Binding-site contacts:
Ligand atom C6 contacts residue ASP111 of chain 3.B at 3.3 Å.
Ligand atom O6 contacts residue SER55 of chain 3.B at 3.0 Å (h-bond).
Ligand atom O7 contacts residue SER17 of chain 3.A at 2.6 Å (h-bond).
Ligand atom C5 contacts residue ASP57 of chain 3.B at 3.5 Å.
Ligand atom C2 contacts residue ASN58 of chain 3.D at 2.5 Å.
Ligand atom O4 contacts residue GLY112 of chain 3.B at 3.2 Å (h-bond).
Ligand atom O7 contacts residue ASN58 of chain 3.D at 2.8 Å (h-bond).
Ligand atom O6 contacts residue PHE31 of chain 3.B at 3.0 Å (h-bond).
Ligand atom C4 contacts residue GLY112 of chain 3.B at 3.5 Å.
Ligand atom C3 contacts residue GLY112 of chain 3.B at 3.4 Å.
Ligand atom C7 contacts residue ASN58 of chain 3.D at 3.1 Å.
Ligand atom C6 contacts residue ASP111 of chain 3.B at 3.4 Å.
Ligand atom O3 contacts residue GLY112 of chain 3.B at 3.4 Å (h-bond).
Ligand atom O6 contacts residue ARG110 of chain 3.B at 3.3 Å (salt-bridge).
Ligand atom C8 contacts residue PHE31 of chain 3.B at 3.2 Å (hydrophobic).
Ligand atom C6 contacts residue ASP57 of chain 3.B at 3.5 Å.
Ligand atom N2 contacts residue ASN58 of chain 3.D at 3.0 Å (h-bond).
Ligand atom O2 contacts residue GLY112 of chain 3.B at 2.8 Å (h-bond).
Ligand atom O2 contacts residue THR115 of chain 3.B at 2.7 Å (h-bond).
Ligand atom O5 contacts residue ASN58 of chain 3.D at 2.3 Å (h-bond).
Ligand atom C5 contacts residue GLY112 of chain 3.B at 3.4 Å.
Ligand atom O4 contacts residue THR115 of chain 3.B at 3.6 Å.
Ligand atom O4 contacts residue ASP57 of chain 3.B at 2.6 Å (salt-bridge).
Ligand atom O5 contacts residue ASN97 of chain 3.C at 3.4 Å.
Ligand atom O4 contacts residue HIS96 of chain 3.C at 3.6 Å.
Ligand atom C6 contacts residue ASN30 of chain 3.B at 3.5 Å.
Ligand atom C4 contacts residue ASP57 of chain 3.B at 3.6 Å.
Ligand atom C6 contacts residue TRP50 of chain 3.B at 3.5 Å (hydrophobic).
Ligand atom C5 contacts residue ARG110 of chain 3.B at 3.2 Å.
Ligand atom C7 contacts residue HIS33 of chain 3.B at 3.5 Å.
Ligand atom O3 contacts residue HIS33 of chain 3.B at 3.3 Å (h-bond).
Ligand atom C8 contacts residue SER17 of chain 3.A at 3.4 Å.
Ligand atom O6 contacts residue ASP111 of chain 3.B at 2.4 Å (salt-bridge).
Ligand atom O7 contacts residue SER52 of chain 3.B at 3.1 Å (h-bond).
Ligand atom C1 contacts residue ASN58 of chain 3.D at 1.4 Å.
Ligand atom O3 contacts residue SER113 of chain 3.B at 3.2 Å (h-bond).
Ligand atom O5 contacts residue ARG110 of chain 3.B at 3.2 Å (salt-bridge).
Ligand atom C5 contacts residue ASN58 of chain 3.D at 3.6 Å.
Ligand atom C6 contacts residue PHE31 of chain 3.B at 3.6 Å (hydrophobic).
Ligand atom C7 contacts residue SER17 of chain 3.A at 3.2 Å.

Sequence of chain 3.D:
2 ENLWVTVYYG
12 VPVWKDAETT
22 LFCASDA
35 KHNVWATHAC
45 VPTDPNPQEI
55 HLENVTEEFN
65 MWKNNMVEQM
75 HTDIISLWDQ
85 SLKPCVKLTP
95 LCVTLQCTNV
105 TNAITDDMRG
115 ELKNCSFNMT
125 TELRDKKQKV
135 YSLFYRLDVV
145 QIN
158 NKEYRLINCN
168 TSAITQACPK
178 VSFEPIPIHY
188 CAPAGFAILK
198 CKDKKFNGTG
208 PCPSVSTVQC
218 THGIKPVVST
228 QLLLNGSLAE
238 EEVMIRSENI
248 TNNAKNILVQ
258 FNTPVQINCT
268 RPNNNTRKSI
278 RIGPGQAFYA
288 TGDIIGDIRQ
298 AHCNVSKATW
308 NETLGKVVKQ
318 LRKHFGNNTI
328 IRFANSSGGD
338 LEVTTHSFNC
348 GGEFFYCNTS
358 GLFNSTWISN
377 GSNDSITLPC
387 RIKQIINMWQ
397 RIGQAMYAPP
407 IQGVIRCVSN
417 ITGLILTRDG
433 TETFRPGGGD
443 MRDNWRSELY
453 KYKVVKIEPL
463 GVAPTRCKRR

This protein binds this small molecule.
Small molecule (SMILES): CC(=O)N[C@H]1[C@H](O[C@H]2[C@H](O)[C@@H](NC(C)=O)CO[C@@H]2CO)O[C@H](CO)[C@@H](O[C@@H]2O[C@H](CO[C@H]3O[C@H](CO)[C@@H](O)[C@H](O[C@H]4O[C@H](CO)[C@@H](O)[C@H](O)[C@@H]4O)[C@@H]3O)[C@@H](O)[C@H](O[C@H]3O[C@H](CO)[C@@H](O)[C@H](O)[C@@H]3O)[C@@H]2O)[C@@H]1O

Sequence of chain 3.A:
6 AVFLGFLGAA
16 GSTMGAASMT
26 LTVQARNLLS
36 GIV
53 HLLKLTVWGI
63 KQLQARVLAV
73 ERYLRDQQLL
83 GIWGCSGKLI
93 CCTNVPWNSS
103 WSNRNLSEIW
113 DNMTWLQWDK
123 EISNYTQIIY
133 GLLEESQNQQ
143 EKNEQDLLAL

Sequence of chain 3.B:
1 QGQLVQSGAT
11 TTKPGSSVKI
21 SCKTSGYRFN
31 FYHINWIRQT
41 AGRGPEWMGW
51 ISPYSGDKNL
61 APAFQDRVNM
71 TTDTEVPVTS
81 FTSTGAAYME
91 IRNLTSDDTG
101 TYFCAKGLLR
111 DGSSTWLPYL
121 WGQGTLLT

Sequence of chain 3.C:
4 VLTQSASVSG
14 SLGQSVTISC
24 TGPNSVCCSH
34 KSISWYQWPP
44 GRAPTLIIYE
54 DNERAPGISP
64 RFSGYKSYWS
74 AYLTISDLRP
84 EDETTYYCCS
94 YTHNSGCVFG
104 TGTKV